Sequence of chain 1.A:
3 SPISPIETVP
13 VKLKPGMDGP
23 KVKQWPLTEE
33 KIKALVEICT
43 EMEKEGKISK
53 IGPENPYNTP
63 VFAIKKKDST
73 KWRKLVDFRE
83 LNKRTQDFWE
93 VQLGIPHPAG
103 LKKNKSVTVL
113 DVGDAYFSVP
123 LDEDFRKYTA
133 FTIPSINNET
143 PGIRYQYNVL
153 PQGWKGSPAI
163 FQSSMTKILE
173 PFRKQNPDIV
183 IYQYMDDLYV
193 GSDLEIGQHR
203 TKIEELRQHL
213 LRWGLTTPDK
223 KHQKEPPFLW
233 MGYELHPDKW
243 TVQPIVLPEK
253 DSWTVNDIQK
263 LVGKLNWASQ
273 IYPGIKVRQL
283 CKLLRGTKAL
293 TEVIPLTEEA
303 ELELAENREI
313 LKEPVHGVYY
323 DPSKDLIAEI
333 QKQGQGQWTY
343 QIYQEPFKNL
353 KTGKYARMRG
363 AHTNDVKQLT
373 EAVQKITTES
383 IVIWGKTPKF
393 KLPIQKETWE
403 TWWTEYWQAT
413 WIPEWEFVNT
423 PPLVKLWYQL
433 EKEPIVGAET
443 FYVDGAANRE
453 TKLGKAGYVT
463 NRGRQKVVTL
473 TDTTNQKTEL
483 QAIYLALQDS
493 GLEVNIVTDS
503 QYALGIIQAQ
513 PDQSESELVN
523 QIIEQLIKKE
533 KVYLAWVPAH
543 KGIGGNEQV

A small-molecule ligand and the protein it binds are described below.
Small molecule (SMILES): N#Cc1cc(Cl)cc(Oc2cc(OCc3n[nH]c4ncccc34)ccc2Cl)c1

Binding-site contacts:
Ligand atom C25 contacts residue TYR191 of chain 1.A at 2.9 Å (hydrophobic).
Ligand atom N20 contacts residue ASN106 of chain 1.A at 3.0 Å (h-bond).
Ligand atom C21 contacts residue LEU237 of chain 1.A at 2.6 Å (hydrophobic).
Ligand atom C12 contacts residue ASN106 of chain 1.A at 3.2 Å.
Ligand atom O7 contacts residue VAL109 of chain 1.A at 3.1 Å.
Ligand atom N20 contacts residue PRO239 of chain 1.A at 3.5 Å (h-bond).
Ligand atom C23 contacts residue VAL109 of chain 1.A at 3.4 Å (hydrophobic).
Ligand atom C2 contacts residue TYR191 of chain 1.A at 3.0 Å (hydrophobic).
Ligand atom N19 contacts residue ASN106 of chain 1.A at 2.5 Å (h-bond).
Ligand atom C16 contacts residue TYR321 of chain 1.A at 3.6 Å (hydrophobic).
Ligand atom C17 contacts residue PRO239 of chain 1.A at 3.3 Å (hydrophobic).
Ligand atom C15 contacts residue TYR321 of chain 1.A at 2.8 Å (hydrophobic).
Ligand atom N26 contacts residue VAL111 of chain 1.A at 3.2 Å.
Ligand atom C17 contacts residue VAL109 of chain 1.A at 3.5 Å (hydrophobic).
Ligand atom C18 contacts residue VAL109 of chain 1.A at 3.2 Å (hydrophobic).
Ligand atom C18 contacts residue PRO239 of chain 1.A at 3.4 Å (hydrophobic).
Ligand atom C8 contacts residue VAL109 of chain 1.A at 3.6 Å (hydrophobic).
Ligand atom C11 contacts residue LYS104 of chain 1.A at 3.0 Å.
Ligand atom C16 contacts residue PRO239 of chain 1.A at 3.5 Å (hydrophobic).
Ligand atom C5 contacts residue TYR184 of chain 1.A at 3.2 Å (hydrophobic).
Ligand atom O14 contacts residue TYR321 of chain 1.A at 3.5 Å.
Ligand atom C22 contacts residue VAL109 of chain 1.A at 3.6 Å (hydrophobic).
Ligand atom C4 contacts residue TYR191 of chain 1.A at 3.6 Å (hydrophobic).
Ligand atom CL28 contacts residue VAL182 of chain 1.A at 3.6 Å.
Ligand atom C22 contacts residue LEU237 of chain 1.A at 3.0 Å (hydrophobic).
Ligand atom N24 contacts residue PRO239 of chain 1.A at 3.5 Å.
Ligand atom N26 contacts residue TYR191 of chain 1.A at 3.1 Å.
Ligand atom C21 contacts residue HIS238 of chain 1.A at 2.7 Å.
Ligand atom C1 contacts residue TYR191 of chain 1.A at 3.4 Å (hydrophobic).
Ligand atom CL28 contacts residue TYR184 of chain 1.A at 3.5 Å.
Ligand atom N26 contacts residue PHE230 of chain 1.A at 3.2 Å.
Ligand atom C17 contacts residue HIS238 of chain 1.A at 3.4 Å.
Ligand atom N24 contacts residue VAL109 of chain 1.A at 3.2 Å.
Ligand atom C23 contacts residue PRO239 of chain 1.A at 3.5 Å (hydrophobic).
Ligand atom C22 contacts residue PRO239 of chain 1.A at 3.1 Å (hydrophobic).
Ligand atom C3 contacts residue TYR191 of chain 1.A at 3.4 Å (hydrophobic).
Ligand atom C18 contacts residue ASN106 of chain 1.A at 3.6 Å.
Ligand atom C21 contacts residue VAL109 of chain 1.A at 3.6 Å (hydrophobic).
Ligand atom C21 contacts residue PRO239 of chain 1.A at 3.2 Å (hydrophobic).
Ligand atom C22 contacts residue HIS238 of chain 1.A at 3.2 Å.